Binding-site contacts:
Ligand atom C2 contacts residue NAP1 of chain 1.D at 3.5 Å.
Ligand atom C9 contacts residue TRP21 of chain 1.A at 3.8 Å (hydrophobic).
Ligand atom C17 contacts residue ALA300 of chain 1.A at 4.3 Å (hydrophobic).
Ligand atom O6 contacts residue NAP1 of chain 1.D at 3.5 Å (h-bond).
Ligand atom O4 contacts residue HIS111 of chain 1.A at 2.7 Å (h-bond).
Ligand atom C25 contacts residue VAL48 of chain 1.A at 3.9 Å (hydrophobic).
Ligand atom C11 contacts residue PHE123 of chain 1.A at 4.0 Å (hydrophobic).
Ligand atom F26 contacts residue TRP21 of chain 1.A at 3.6 Å.
Ligand atom C27 contacts residue TRP21 of chain 1.A at 3.0 Å (hydrophobic).
Ligand atom C17 contacts residue TRP112 of chain 1.A at 4.1 Å (hydrophobic).
Ligand atom O6 contacts residue TRP112 of chain 1.A at 3.1 Å (h-bond).
Ligand atom C2 contacts residue CYS299 of chain 1.A at 4.1 Å (hydrophobic).
Ligand atom C17 contacts residue TRP220 of chain 1.A at 4.2 Å (hydrophobic).
Ligand atom O12 contacts residue PHE123 of chain 1.A at 3.6 Å.
Ligand atom C15 contacts residue TRP112 of chain 1.A at 3.4 Å (hydrophobic).
Ligand atom C15 contacts residue LEU301 of chain 1.A at 3.5 Å (hydrophobic).
Ligand atom C18 contacts residue ALA300 of chain 1.A at 3.5 Å (hydrophobic).
Ligand atom C25 contacts residue TRP21 of chain 1.A at 3.5 Å (hydrophobic).
Ligand atom C3 contacts residue TRP112 of chain 1.A at 4.2 Å (hydrophobic).
Ligand atom C18 contacts residue CYS299 of chain 1.A at 3.5 Å (hydrophobic).
Ligand atom C18 contacts residue TRP220 of chain 1.A at 3.6 Å (hydrophobic).
Ligand atom C3 contacts residue NAP1 of chain 1.D at 3.5 Å.
Ligand atom C18 contacts residue LEU301 of chain 1.A at 3.3 Å (hydrophobic).
Ligand atom C17 contacts residue CYS299 of chain 1.A at 4.0 Å (hydrophobic).
Ligand atom C27 contacts residue TYR49 of chain 1.A at 3.9 Å (hydrophobic).
Ligand atom C17 contacts residue LEU301 of chain 1.A at 3.5 Å (hydrophobic).
Ligand atom C21 contacts residue PHE123 of chain 1.A at 3.8 Å (hydrophobic).
Ligand atom N13 contacts residue TRP112 of chain 1.A at 4.0 Å.
Ligand atom O6 contacts residue HIS111 of chain 1.A at 3.3 Å (h-bond).
Ligand atom C3 contacts residue TYR49 of chain 1.A at 4.0 Å (hydrophobic).
Ligand atom C3 contacts residue HIS111 of chain 1.A at 3.3 Å.
Ligand atom O1 contacts residue TRP21 of chain 1.A at 3.5 Å.
Ligand atom F26 contacts residue VAL48 of chain 1.A at 3.1 Å.
Ligand atom C2 contacts residue TRP21 of chain 1.A at 3.6 Å (hydrophobic).
Ligand atom C2 contacts residue TYR49 of chain 1.A at 4.2 Å (hydrophobic).
Ligand atom C25 contacts residue TYR49 of chain 1.A at 4.1 Å (hydrophobic).
Ligand atom O4 contacts residue TYR49 of chain 1.A at 2.7 Å (h-bond).
Ligand atom F26 contacts residue TYR49 of chain 1.A at 3.5 Å.
Ligand atom O4 contacts residue NAP1 of chain 1.D at 3.0 Å.
Ligand atom C23 contacts residue VAL48 of chain 1.A at 3.8 Å (hydrophobic).

Sequence of chain 1.A:
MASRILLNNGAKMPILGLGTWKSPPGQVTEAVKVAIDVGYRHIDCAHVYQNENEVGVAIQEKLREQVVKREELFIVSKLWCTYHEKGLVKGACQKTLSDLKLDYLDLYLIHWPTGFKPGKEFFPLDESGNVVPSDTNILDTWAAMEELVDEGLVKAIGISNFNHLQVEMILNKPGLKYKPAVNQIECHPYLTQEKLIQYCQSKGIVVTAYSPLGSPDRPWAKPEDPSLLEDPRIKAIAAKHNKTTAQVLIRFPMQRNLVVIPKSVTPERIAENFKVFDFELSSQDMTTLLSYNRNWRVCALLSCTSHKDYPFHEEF

A protein and the small-molecule ligand that binds it are described below.
Small molecule (SMILES): C#CCNC(=O)c1ccc(F)cc1OCC(=O)O